Binding-site contacts:
Ligand atom N3 contacts residue GLU180 of chain 1.D at 3.5 Å.
Ligand atom C4' contacts residue ARG43 of chain 1.A at 3.8 Å.
Ligand atom N6 contacts residue ASP205 of chain 1.D at 3.0 Å (salt-bridge).
Ligand atom C6 contacts residue VAL179 of chain 1.D at 3.8 Å (hydrophobic).
Ligand atom O2' contacts residue GLU180 of chain 1.D at 3.5 Å.
Ligand atom N7 contacts residue THR90 of chain 1.D at 3.7 Å.
Ligand atom C2' contacts residue MET181 of chain 1.D at 3.7 Å (hydrophobic).
Ligand atom N1 contacts residue VAL179 of chain 1.D at 3.6 Å.
Ligand atom C5' contacts residue HIS5 of chain 1.A at 3.1 Å.
Ligand atom N7 contacts residue ASP205 of chain 1.D at 3.3 Å (salt-bridge).
Ligand atom N6 contacts residue VAL179 of chain 1.D at 3.8 Å.
Ligand atom C8 contacts residue THR90 of chain 1.D at 3.7 Å.
Ligand atom O2' contacts residue SO41 of chain 1.L at 3.4 Å (h-bond).
Ligand atom C5 contacts residue PHE160 of chain 1.D at 3.8 Å (hydrophobic).
Ligand atom C6 contacts residue GLU163 of chain 1.D at 3.8 Å.
Ligand atom N1 contacts residue PHE160 of chain 1.D at 3.8 Å.
Ligand atom C1' contacts residue SO41 of chain 1.L at 3.4 Å.
Ligand atom O3' contacts residue GLU182 of chain 1.D at 2.8 Å (salt-bridge).
Ligand atom O2' contacts residue GLU182 of chain 1.D at 2.8 Å (salt-bridge).
Ligand atom N6 contacts residue GLU163 of chain 1.D at 3.7 Å.
Ligand atom O4' contacts residue ARG43 of chain 1.A at 3.8 Å.
Ligand atom N7 contacts residue GLY91 of chain 1.D at 3.6 Å.
Ligand atom C2' contacts residue SO41 of chain 1.L at 3.7 Å.
Ligand atom N3 contacts residue MET181 of chain 1.D at 3.5 Å.
Ligand atom O5' contacts residue HIS5 of chain 1.A at 2.8 Å (h-bond).
Ligand atom C6 contacts residue PHE160 of chain 1.D at 3.7 Å (hydrophobic).
Ligand atom N1 contacts residue GLU163 of chain 1.D at 3.0 Å (salt-bridge).
Ligand atom C2 contacts residue GLU163 of chain 1.D at 3.6 Å.
Ligand atom C8 contacts residue THR89 of chain 1.D at 3.7 Å.
Ligand atom C1' contacts residue THR89 of chain 1.D at 3.2 Å.
Ligand atom O2' contacts residue MET181 of chain 1.D at 2.9 Å (h-bond).
Ligand atom C4' contacts residue SO41 of chain 1.L at 3.7 Å.
Ligand atom C4 contacts residue VAL179 of chain 1.D at 3.8 Å (hydrophobic).
Ligand atom N9 contacts residue THR89 of chain 1.D at 3.6 Å.
Ligand atom O4' contacts residue SO41 of chain 1.L at 3.3 Å (h-bond).
Ligand atom O4' contacts residue THR89 of chain 1.D at 3.1 Å (h-bond).
Ligand atom O2' contacts residue ARG86 of chain 1.D at 3.2 Å (salt-bridge).
Ligand atom O3' contacts residue SO41 of chain 1.L at 2.9 Å (h-bond).
Ligand atom C2 contacts residue PHE160 of chain 1.D at 3.7 Å (hydrophobic).
Ligand atom C3' contacts residue GLU182 of chain 1.D at 3.6 Å.

Sequence of chain 1.A:
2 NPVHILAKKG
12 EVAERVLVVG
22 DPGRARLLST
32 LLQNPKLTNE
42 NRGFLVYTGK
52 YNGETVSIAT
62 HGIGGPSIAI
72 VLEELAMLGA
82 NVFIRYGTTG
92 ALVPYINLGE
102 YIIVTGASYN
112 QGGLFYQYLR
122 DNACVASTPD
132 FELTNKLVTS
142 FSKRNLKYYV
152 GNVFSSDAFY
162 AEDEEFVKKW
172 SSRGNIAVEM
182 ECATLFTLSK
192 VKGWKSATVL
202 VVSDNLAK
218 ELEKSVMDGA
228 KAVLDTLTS

A small-molecule ligand and the protein it binds are described below.
Small molecule (SMILES): Nc1ncnc2c1ncn2[C@@H]1O[C@H](CO)[C@@H](O)[C@H]1O

Sequence of chain 1.D:
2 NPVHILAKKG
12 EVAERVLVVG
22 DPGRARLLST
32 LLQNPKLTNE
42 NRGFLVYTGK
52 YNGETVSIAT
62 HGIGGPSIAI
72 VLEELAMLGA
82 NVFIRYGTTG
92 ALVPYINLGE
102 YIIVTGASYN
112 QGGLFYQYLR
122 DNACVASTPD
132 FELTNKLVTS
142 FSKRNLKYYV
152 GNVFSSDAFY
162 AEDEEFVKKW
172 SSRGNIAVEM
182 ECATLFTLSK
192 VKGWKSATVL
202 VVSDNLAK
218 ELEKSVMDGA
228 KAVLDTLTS